Binding-site contacts:
Ligand atom OP2 contacts residue ARG436 of chain 1.A at 2.7 Å (salt-bridge).
Ligand atom OP2 contacts residue DG31 of chain 1.J at 3.7 Å.
Ligand atom O5' contacts residue ARG436 of chain 1.A at 3.4 Å (salt-bridge).
Ligand atom OP2 contacts residue ARG384 of chain 1.A at 3.4 Å (salt-bridge).
Ligand atom O6 contacts residue DG31 of chain 1.J at 3.0 Å.
Ligand atom C2' contacts residue DG31 of chain 1.J at 3.0 Å.
Ligand atom OP2 contacts residue SER362 of chain 1.A at 2.8 Å (h-bond).
Ligand atom C1' contacts residue HIS721 of chain 1.A at 3.4 Å.
Ligand atom C2' contacts residue HIS721 of chain 1.A at 3.8 Å.
Ligand atom O3' contacts residue SER362 of chain 1.A at 3.4 Å (h-bond).
Ligand atom C3' contacts residue DG31 of chain 1.J at 3.5 Å.
Ligand atom O4' contacts residue ASN387 of chain 1.A at 3.6 Å (h-bond).
Ligand atom O4' contacts residue ASN433 of chain 1.A at 3.4 Å (h-bond).
Ligand atom N2 contacts residue ARG423 of chain 1.A at 3.0 Å (salt-bridge).
Ligand atom C1' contacts residue ASN433 of chain 1.A at 3.5 Å.
Ligand atom C2' contacts residue ASN387 of chain 1.A at 3.5 Å.
Ligand atom N2 contacts residue GLN656 of chain 1.A at 3.0 Å (h-bond).
Ligand atom C7 contacts residue GLN566 of chain 1.A at 3.6 Å.
Ligand atom O4' contacts residue HIS721 of chain 1.A at 3.6 Å (h-bond).
Ligand atom O2 contacts residue ASN433 of chain 1.A at 2.9 Å (h-bond).
Ligand atom OP1 contacts residue PRO435 of chain 1.A at 3.4 Å.
Ligand atom P contacts residue ARG436 of chain 1.A at 3.7 Å.
Ligand atom OP1 contacts residue ARG383 of chain 1.A at 3.8 Å.
Ligand atom OP1 contacts residue ARG436 of chain 1.A at 3.7 Å.
Ligand atom C6 contacts residue DG31 of chain 1.J at 3.4 Å.
Ligand atom P contacts residue SER362 of chain 1.A at 3.7 Å.
Ligand atom OP2 contacts residue ARG436 of chain 1.A at 3.2 Å.
Ligand atom P contacts residue ARG436 of chain 1.A at 3.5 Å.
Ligand atom N3 contacts residue ARG423 of chain 1.A at 2.9 Å (salt-bridge).
Ligand atom OP1 contacts residue ARG436 of chain 1.A at 3.5 Å (salt-bridge).
Ligand atom C4' contacts residue LEU720 of chain 1.A at 3.3 Å (hydrophobic).
Ligand atom C3' contacts residue LEU720 of chain 1.A at 3.4 Å (hydrophobic).
Ligand atom C3' contacts residue ASP722 of chain 1.A at 3.7 Å.
Ligand atom OP2 contacts residue GLN562 of chain 1.A at 3.6 Å.
Ligand atom OP2 contacts residue LYS363 of chain 1.A at 3.1 Å (salt-bridge).
Ligand atom C5 contacts residue DG31 of chain 1.J at 3.5 Å.
Ligand atom C2 contacts residue ARG423 of chain 1.A at 3.4 Å.
Ligand atom C5' contacts residue LYS363 of chain 1.A at 3.4 Å.
Ligand atom C2' contacts residue GLN432 of chain 1.A at 3.7 Å.
Ligand atom N7 contacts residue DG31 of chain 1.J at 3.3 Å (h-bond).

This protein binds this small molecule.
Small molecule (SMILES): Cc1cn([C@H]2C[C@H](O[P](=O)(O)OC[C@H]3O[C@@H](n4ccc(N)nc4=O)C[C@@H]3O[P](=O)(O)OC[C@H]3O[C@@H](n4cnc5c(N)ncnc54)C[C@@H]3O[P](=O)(O)OC[C@H]3O[C@@H](n4cc(C)c(=O)[nH]c4=O)C[C@@H]3O[P](=O)(O)OC[C@H]3O[C@@H](n4cc(C)c(=O)[nH]c4=O)C[C@@H]3O[P](=O)(O)OC[C@@H]3CC[C@H](n4cnc5c(=O)nc(N)[nH]c54)O3)[C@@H](CO[P](=O)(O)O[C@H]3C[C@H](n4cnc5c(=O)nc(N)[nH]c54)O[C@@H]3CO[P](=O)(O)O[C@H]3C[C@H](n4cc(C)c(=O)[nH]c4=O)O[C@@H]3CO[P](=O)(O)O[C@H]3C[C@H](n4ccc(N)nc4=O)O[C@@H]3COP(=O)=O)O2)c(=O)[nH]c1=O

Sequence of chain 1.A:
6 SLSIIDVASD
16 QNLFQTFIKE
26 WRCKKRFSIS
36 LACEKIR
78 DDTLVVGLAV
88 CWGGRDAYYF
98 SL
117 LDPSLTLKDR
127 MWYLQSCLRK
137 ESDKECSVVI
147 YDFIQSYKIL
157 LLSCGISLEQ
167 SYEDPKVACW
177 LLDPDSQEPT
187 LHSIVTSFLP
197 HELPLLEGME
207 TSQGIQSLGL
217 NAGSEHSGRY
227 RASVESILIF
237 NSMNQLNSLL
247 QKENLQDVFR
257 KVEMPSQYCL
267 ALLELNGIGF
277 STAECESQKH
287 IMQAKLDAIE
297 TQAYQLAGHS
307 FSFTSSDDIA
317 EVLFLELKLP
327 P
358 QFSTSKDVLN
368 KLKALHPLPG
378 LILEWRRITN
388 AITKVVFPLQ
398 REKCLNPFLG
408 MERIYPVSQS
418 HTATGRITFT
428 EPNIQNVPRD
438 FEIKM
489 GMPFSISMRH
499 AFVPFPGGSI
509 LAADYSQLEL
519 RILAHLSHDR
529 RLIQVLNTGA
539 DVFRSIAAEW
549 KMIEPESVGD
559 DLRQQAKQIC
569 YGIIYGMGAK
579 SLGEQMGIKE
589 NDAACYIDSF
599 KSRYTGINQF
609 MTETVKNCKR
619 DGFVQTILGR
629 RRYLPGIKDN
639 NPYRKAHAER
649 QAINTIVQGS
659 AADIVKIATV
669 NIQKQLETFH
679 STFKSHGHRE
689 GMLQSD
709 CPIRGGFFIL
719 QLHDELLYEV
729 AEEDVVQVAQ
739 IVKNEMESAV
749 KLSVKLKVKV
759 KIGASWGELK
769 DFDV